This small molecule binds to this protein.
Small molecule (SMILES): CC(=O)N[C@@H]1[C@@H](O)[C@H](O)[C@@H](CO)O[C@H]1O

Sequence of chain 2.A:
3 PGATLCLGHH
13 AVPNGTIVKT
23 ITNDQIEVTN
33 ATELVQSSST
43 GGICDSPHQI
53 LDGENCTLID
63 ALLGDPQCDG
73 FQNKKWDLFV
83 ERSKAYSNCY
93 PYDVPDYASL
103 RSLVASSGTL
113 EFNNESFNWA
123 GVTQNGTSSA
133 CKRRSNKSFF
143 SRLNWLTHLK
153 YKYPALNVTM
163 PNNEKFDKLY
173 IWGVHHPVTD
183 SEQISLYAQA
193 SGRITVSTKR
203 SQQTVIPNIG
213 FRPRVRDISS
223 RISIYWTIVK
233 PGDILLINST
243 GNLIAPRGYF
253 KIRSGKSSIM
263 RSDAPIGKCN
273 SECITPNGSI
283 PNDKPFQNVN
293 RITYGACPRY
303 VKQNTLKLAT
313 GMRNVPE

Binding-site contacts:
Ligand atom C7 contacts residue THR18 of chain 2.A at 4.3 Å.
Ligand atom C2 contacts residue ASN16 of chain 2.A at 2.5 Å.
Ligand atom C8 contacts residue ASN16 of chain 2.A at 4.1 Å.
Ligand atom N2 contacts residue ASN16 of chain 2.A at 2.7 Å (h-bond).
Ligand atom C5 contacts residue ASN16 of chain 2.A at 3.7 Å.
Ligand atom O7 contacts residue ASN32 of chain 2.A at 4.0 Å.
Ligand atom C3 contacts residue ASN16 of chain 2.A at 3.8 Å.
Ligand atom C8 contacts residue THR18 of chain 2.A at 3.2 Å.
Ligand atom C7 contacts residue ASN16 of chain 2.A at 4.0 Å.
Ligand atom C4 contacts residue ASN16 of chain 2.A at 4.3 Å.
Ligand atom C1 contacts residue ASN16 of chain 2.A at 1.4 Å.
Ligand atom O5 contacts residue ASN16 of chain 2.A at 2.4 Å (h-bond).